Binding-site contacts:
Ligand atom O6 contacts residue ASN38 of chain 2.E at 4.2 Å.
Ligand atom C4 contacts residue ALA39 of chain 2.E at 3.6 Å (hydrophobic).
Ligand atom C5 contacts residue THR24 of chain 2.E at 3.2 Å.
Ligand atom C3 contacts residue ASN38 of chain 2.E at 3.8 Å.
Ligand atom C5 contacts residue ALA39 of chain 2.E at 4.1 Å (hydrophobic).
Ligand atom O5 contacts residue THR24 of chain 2.E at 3.0 Å (h-bond).
Ligand atom C3 contacts residue ALA39 of chain 2.E at 3.8 Å (hydrophobic).
Ligand atom O5 contacts residue ASN38 of chain 2.E at 2.4 Å (h-bond).
Ligand atom O7 contacts residue ASN38 of chain 2.E at 4.3 Å.
Ligand atom C7 contacts residue ALA39 of chain 2.E at 4.4 Å (hydrophobic).
Ligand atom C7 contacts residue ASN38 of chain 2.E at 4.1 Å.
Ligand atom N2 contacts residue ALA39 of chain 2.E at 4.0 Å.
Ligand atom O3 contacts residue ALA39 of chain 2.E at 4.0 Å.
Ligand atom O6 contacts residue ALA39 of chain 2.E at 3.2 Å (h-bond).
Ligand atom N2 contacts residue ASN38 of chain 2.E at 3.1 Å (h-bond).
Ligand atom C1 contacts residue ALA39 of chain 2.E at 3.2 Å (hydrophobic).
Ligand atom O5 contacts residue THR37 of chain 2.E at 4.3 Å.
Ligand atom C5 contacts residue ASN38 of chain 2.E at 3.7 Å.
Ligand atom O7 contacts residue ALA39 of chain 2.E at 4.1 Å.
Ligand atom C1 contacts residue ASN38 of chain 2.E at 1.5 Å.
Ligand atom O6 contacts residue THR24 of chain 2.E at 2.8 Å.
Ligand atom C4 contacts residue THR24 of chain 2.E at 4.5 Å.
Ligand atom C2 contacts residue ALA39 of chain 2.E at 2.9 Å (hydrophobic).
Ligand atom C6 contacts residue THR24 of chain 2.E at 2.5 Å.
Ligand atom C6 contacts residue ALA39 of chain 2.E at 4.3 Å (hydrophobic).
Ligand atom C1 contacts residue THR24 of chain 2.E at 4.4 Å.
Ligand atom C4 contacts residue ASN38 of chain 2.E at 4.0 Å.
Ligand atom C2 contacts residue ASN38 of chain 2.E at 2.5 Å.
Ligand atom O5 contacts residue ALA39 of chain 2.E at 3.2 Å (h-bond).

A small-molecule ligand and the protein it binds are described below.
Small molecule (SMILES): CC(=O)N[C@@H]1[C@@H](O)[C@H](O)[C@@H](CO)O[C@H]1O

Sequence of chain 2.E:
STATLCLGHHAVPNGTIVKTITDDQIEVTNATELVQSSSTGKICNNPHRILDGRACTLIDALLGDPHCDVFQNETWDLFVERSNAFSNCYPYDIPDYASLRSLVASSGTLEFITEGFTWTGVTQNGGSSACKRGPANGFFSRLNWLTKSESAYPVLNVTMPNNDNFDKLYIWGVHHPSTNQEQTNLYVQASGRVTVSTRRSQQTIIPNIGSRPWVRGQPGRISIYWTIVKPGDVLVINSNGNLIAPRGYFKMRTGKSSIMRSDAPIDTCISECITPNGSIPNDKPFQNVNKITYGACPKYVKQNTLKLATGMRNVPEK